A protein and the small-molecule ligand that binds it are described below.
Small molecule (SMILES): CC(=O)N[C@@H]1[C@@H](O)[C@H](O)[C@@H](CO)O[C@H]1O

Sequence of chain 1.H:
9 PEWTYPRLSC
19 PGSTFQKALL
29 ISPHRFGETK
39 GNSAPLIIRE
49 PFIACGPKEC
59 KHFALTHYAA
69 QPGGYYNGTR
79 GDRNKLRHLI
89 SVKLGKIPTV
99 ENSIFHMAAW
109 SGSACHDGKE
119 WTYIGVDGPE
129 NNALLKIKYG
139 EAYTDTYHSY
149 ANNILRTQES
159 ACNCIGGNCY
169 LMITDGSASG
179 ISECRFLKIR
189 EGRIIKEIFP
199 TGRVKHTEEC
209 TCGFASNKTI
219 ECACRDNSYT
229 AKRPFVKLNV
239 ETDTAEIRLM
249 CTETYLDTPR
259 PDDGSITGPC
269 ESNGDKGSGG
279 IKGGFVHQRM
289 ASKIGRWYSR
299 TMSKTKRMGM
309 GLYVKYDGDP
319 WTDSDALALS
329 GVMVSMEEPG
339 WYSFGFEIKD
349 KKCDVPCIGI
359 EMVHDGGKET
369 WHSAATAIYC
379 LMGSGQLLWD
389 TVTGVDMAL

Binding-site contacts:
Ligand atom N2 contacts residue PRO14 of chain 1.H at 3.0 Å (h-bond).
Ligand atom C1 contacts residue ASN215 of chain 1.H at 1.5 Å.
Ligand atom C5 contacts residue TYR13 of chain 1.H at 4.5 Å (hydrophobic).
Ligand atom C7 contacts residue PRO14 of chain 1.H at 3.7 Å (hydrophobic).
Ligand atom C4 contacts residue ASN215 of chain 1.H at 4.3 Å.
Ligand atom C7 contacts residue ASN215 of chain 1.H at 3.7 Å.
Ligand atom C8 contacts residue LEU16 of chain 1.H at 4.0 Å (hydrophobic).
Ligand atom N2 contacts residue ASN215 of chain 1.H at 2.8 Å (h-bond).
Ligand atom O5 contacts residue TYR13 of chain 1.H at 4.2 Å.
Ligand atom O6 contacts residue TYR13 of chain 1.H at 4.4 Å.
Ligand atom C5 contacts residue ASN215 of chain 1.H at 3.8 Å.
Ligand atom C1 contacts residue PRO14 of chain 1.H at 4.2 Å (hydrophobic).
Ligand atom O5 contacts residue ASN215 of chain 1.H at 2.4 Å (h-bond).
Ligand atom C8 contacts residue PRO14 of chain 1.H at 3.4 Å (hydrophobic).
Ligand atom C3 contacts residue PRO14 of chain 1.H at 4.4 Å (hydrophobic).
Ligand atom C2 contacts residue PRO14 of chain 1.H at 4.0 Å (hydrophobic).
Ligand atom O7 contacts residue LEU16 of chain 1.H at 4.3 Å.
Ligand atom N2 contacts residue ARG15 of chain 1.H at 4.5 Å.
Ligand atom C2 contacts residue ASN215 of chain 1.H at 2.5 Å.
Ligand atom O7 contacts residue ASN215 of chain 1.H at 4.2 Å.
Ligand atom C8 contacts residue ARG15 of chain 1.H at 4.0 Å.
Ligand atom C1 contacts residue TYR13 of chain 1.H at 4.4 Å (hydrophobic).
Ligand atom C3 contacts residue ASN215 of chain 1.H at 3.9 Å.